Binding-site contacts:
Ligand atom O7 contacts residue TYR351 of chain 1.A at 3.2 Å (h-bond).
Ligand atom O7 contacts residue ASN165 of chain 1.B at 3.3 Å (h-bond).
Ligand atom N2 contacts residue ASN165 of chain 1.B at 2.9 Å (h-bond).
Ligand atom C5 contacts residue ASN165 of chain 1.B at 3.7 Å.
Ligand atom C7 contacts residue TYR351 of chain 1.A at 3.7 Å (hydrophobic).
Ligand atom C8 contacts residue ALA352 of chain 1.A at 4.0 Å (hydrophobic).
Ligand atom C8 contacts residue ASN165 of chain 1.B at 4.3 Å.
Ligand atom C7 contacts residue ASN165 of chain 1.B at 3.2 Å.
Ligand atom C8 contacts residue TYR351 of chain 1.A at 3.6 Å (hydrophobic).
Ligand atom C3 contacts residue ASN165 of chain 1.B at 3.8 Å.
Ligand atom O5 contacts residue ASN165 of chain 1.B at 2.4 Å (h-bond).
Ligand atom C1 contacts residue ASN165 of chain 1.B at 1.5 Å.
Ligand atom O6 contacts residue ASN165 of chain 1.B at 4.0 Å.
Ligand atom C2 contacts residue ASN165 of chain 1.B at 2.5 Å.
Ligand atom C4 contacts residue ASN165 of chain 1.B at 4.3 Å.

Sequence of chain 1.A:
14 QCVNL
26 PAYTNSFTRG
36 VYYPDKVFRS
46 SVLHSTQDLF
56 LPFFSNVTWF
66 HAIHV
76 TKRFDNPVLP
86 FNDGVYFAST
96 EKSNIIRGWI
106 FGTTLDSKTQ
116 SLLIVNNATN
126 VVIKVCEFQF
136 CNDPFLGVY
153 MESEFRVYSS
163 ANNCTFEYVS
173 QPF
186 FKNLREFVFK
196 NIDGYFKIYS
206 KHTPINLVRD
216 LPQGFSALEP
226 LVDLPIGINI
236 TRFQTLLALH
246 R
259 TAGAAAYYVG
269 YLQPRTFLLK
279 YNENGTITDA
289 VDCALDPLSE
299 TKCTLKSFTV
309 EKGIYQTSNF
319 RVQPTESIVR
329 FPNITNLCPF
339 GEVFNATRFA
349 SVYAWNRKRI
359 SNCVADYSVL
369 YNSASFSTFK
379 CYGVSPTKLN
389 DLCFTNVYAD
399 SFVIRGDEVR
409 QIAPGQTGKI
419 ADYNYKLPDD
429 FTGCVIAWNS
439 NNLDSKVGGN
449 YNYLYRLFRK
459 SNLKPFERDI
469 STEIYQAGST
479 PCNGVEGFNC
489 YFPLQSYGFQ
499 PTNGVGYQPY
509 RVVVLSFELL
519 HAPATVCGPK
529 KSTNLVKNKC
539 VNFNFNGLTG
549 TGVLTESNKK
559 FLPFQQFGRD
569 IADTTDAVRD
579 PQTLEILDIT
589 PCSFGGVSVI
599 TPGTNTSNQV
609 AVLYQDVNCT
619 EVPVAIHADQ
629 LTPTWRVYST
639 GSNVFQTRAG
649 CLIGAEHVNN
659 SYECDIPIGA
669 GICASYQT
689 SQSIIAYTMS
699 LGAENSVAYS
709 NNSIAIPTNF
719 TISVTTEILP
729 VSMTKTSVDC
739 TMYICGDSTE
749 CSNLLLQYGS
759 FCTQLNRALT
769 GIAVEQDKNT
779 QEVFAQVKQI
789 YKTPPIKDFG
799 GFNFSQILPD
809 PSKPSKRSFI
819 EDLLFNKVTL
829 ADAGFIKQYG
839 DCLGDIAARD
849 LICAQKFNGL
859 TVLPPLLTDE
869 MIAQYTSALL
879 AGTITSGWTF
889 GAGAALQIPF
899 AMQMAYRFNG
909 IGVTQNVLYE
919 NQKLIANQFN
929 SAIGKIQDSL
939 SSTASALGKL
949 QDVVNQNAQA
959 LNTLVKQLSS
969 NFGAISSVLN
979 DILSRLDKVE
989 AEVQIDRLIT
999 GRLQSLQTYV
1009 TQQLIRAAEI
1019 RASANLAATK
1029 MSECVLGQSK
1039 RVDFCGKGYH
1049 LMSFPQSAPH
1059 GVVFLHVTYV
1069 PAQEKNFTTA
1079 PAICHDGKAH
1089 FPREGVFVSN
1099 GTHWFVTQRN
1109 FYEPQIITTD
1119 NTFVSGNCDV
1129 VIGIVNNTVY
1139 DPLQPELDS

The protein below binds the small molecule below.
Small molecule (SMILES): CC(=O)N[C@H]1[C@H](O[C@H]2[C@H](O)[C@@H](NC(C)=O)CO[C@@H]2CO)O[C@H](CO)[C@@H](O)[C@@H]1O

Sequence of chain 1.B:
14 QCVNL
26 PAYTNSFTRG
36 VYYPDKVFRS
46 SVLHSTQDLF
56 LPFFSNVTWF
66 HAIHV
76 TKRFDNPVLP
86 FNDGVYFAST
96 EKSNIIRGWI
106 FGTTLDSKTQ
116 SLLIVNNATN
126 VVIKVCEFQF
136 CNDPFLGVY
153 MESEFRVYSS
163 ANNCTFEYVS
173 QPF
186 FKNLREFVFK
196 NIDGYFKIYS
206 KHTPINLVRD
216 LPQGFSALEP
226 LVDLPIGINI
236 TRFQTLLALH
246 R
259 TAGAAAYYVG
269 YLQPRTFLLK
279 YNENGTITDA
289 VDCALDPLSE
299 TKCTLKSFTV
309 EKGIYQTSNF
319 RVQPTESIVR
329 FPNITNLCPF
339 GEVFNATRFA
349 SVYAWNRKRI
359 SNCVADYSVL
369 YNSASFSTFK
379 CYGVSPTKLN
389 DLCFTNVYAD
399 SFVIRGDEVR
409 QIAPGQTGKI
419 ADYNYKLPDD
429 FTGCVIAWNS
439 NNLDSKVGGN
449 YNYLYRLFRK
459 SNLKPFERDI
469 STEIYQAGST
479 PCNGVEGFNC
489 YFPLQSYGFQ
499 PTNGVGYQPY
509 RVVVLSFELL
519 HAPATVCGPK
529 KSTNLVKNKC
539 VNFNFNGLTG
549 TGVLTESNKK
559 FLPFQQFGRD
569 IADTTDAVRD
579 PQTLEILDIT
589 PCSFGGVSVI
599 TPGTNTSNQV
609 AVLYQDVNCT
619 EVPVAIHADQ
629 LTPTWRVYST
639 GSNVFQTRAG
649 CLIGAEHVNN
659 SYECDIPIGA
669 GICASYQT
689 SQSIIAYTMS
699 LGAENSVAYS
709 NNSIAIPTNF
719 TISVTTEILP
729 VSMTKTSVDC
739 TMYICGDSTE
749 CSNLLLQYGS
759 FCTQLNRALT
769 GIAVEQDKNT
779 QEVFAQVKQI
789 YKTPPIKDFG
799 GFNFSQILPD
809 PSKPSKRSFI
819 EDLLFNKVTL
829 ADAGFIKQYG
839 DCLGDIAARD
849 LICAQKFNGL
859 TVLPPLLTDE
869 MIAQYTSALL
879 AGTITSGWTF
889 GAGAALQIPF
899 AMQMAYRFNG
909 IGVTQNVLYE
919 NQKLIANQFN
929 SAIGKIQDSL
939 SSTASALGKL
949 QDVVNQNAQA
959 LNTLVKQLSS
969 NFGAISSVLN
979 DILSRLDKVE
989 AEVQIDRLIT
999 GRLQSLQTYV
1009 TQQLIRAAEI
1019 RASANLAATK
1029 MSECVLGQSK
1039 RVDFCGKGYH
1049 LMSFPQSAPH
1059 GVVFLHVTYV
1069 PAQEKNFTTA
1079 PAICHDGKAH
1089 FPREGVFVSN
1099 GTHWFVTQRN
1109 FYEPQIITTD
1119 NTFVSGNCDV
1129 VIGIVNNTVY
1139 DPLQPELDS